Binding-site contacts:
Ligand atom O1 contacts residue LYS113 of chain 2.E at 4.0 Å.
Ligand atom O1 contacts residue ASP45 of chain 2.E at 3.2 Å (salt-bridge).
Ligand atom C1 contacts residue ASP45 of chain 2.E at 4.3 Å.
Ligand atom O3 contacts residue HIS137 of chain 2.E at 3.8 Å.
Ligand atom C1 contacts residue GLY44 of chain 2.E at 3.8 Å.
Ligand atom O1 contacts residue GLY44 of chain 2.E at 3.2 Å.
Ligand atom O1 contacts residue LEU42 of chain 2.E at 4.4 Å.
Ligand atom O2 contacts residue GLY44 of chain 2.E at 3.8 Å.
Ligand atom C4 contacts residue ILE202 of chain 2.E at 3.5 Å (hydrophobic).
Ligand atom C1 contacts residue LEU42 of chain 2.E at 3.7 Å (hydrophobic).
Ligand atom C1 contacts residue LYS113 of chain 2.E at 4.1 Å.
Ligand atom C5 contacts residue VAL212 of chain 2.E at 4.0 Å (hydrophobic).
Ligand atom O2 contacts residue SER46 of chain 2.E at 2.5 Å (h-bond).
Ligand atom O2 contacts residue LEU42 of chain 2.E at 3.8 Å.
Ligand atom C5 contacts residue LEU179 of chain 2.E at 4.0 Å (hydrophobic).
Ligand atom C1 contacts residue ASP84 of chain 2.E at 3.9 Å.
Ligand atom O2 contacts residue THR23 of chain 2.E at 3.0 Å.
Ligand atom C1 contacts residue SER46 of chain 2.E at 3.3 Å.
Ligand atom C3 contacts residue LEU42 of chain 2.E at 3.6 Å (hydrophobic).
Ligand atom C2 contacts residue ASP84 of chain 2.E at 4.4 Å.
Ligand atom O2 contacts residue VAL214 of chain 2.E at 4.0 Å.
Ligand atom C5 contacts residue LYS113 of chain 2.E at 3.9 Å.
Ligand atom C3 contacts residue LYS113 of chain 2.E at 4.4 Å.
Ligand atom C2 contacts residue NA1 of chain 2.L at 3.4 Å.
Ligand atom C5 contacts residue LEU42 of chain 2.E at 3.6 Å (hydrophobic).
Ligand atom O1 contacts residue NA1 of chain 2.L at 2.4 Å (h-bond).
Ligand atom O1 contacts residue ASP84 of chain 2.E at 2.9 Å (salt-bridge).
Ligand atom C4 contacts residue GLU181 of chain 2.E at 4.4 Å.
Ligand atom O3 contacts residue NA1 of chain 2.L at 2.6 Å (h-bond).
Ligand atom O3 contacts residue LYS113 of chain 2.E at 2.5 Å (salt-bridge).
Ligand atom O2 contacts residue TYR25 of chain 2.E at 4.1 Å.
Ligand atom C1 contacts residue THR23 of chain 2.E at 4.1 Å.
Ligand atom O3 contacts residue ASP84 of chain 2.E at 4.0 Å.
Ligand atom O1 contacts residue SER46 of chain 2.E at 3.2 Å (h-bond).
Ligand atom C5 contacts residue HIS137 of chain 2.E at 4.3 Å.
Ligand atom C4 contacts residue VAL214 of chain 2.E at 4.3 Å (hydrophobic).
Ligand atom C2 contacts residue LYS113 of chain 2.E at 3.5 Å.
Ligand atom C2 contacts residue LEU42 of chain 2.E at 3.6 Å (hydrophobic).
Ligand atom O3 contacts residue LEU42 of chain 2.E at 4.2 Å.
Ligand atom C1 contacts residue NA1 of chain 2.L at 3.2 Å.

Sequence of chain 2.E:
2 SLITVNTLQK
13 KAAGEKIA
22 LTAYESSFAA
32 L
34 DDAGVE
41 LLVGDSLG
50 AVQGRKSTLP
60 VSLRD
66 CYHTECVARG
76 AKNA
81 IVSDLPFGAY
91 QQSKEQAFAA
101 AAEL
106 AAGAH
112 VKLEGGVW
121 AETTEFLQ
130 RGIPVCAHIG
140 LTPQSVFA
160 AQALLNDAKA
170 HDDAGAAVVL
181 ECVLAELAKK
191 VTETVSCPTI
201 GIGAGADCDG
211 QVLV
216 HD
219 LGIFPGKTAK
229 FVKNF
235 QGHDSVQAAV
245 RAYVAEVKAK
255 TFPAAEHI

This protein binds this small molecule.
Small molecule (SMILES): CC(C)C(=O)C(=O)O